Sequence of chain 1.B:
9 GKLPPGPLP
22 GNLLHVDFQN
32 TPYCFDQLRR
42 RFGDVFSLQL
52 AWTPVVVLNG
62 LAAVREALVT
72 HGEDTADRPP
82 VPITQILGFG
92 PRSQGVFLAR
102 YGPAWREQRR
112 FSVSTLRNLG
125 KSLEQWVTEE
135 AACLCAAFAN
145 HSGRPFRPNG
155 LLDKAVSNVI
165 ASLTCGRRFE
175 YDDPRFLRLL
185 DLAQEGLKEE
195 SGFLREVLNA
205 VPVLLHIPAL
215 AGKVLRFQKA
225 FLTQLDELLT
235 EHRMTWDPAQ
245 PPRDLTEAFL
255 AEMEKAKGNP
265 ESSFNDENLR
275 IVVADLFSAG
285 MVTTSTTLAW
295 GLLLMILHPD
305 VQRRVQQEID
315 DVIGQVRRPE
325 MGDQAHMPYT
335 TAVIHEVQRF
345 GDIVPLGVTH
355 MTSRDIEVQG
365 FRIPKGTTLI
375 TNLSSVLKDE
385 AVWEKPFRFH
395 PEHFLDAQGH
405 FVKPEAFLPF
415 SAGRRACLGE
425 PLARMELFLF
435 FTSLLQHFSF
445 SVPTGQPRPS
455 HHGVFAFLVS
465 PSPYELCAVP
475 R

A small-molecule ligand and the protein it binds are described below.
Small molecule (SMILES): C[C@@]1(c2cc(CNC3(C(F)(F)F)CC3)c(F)cc2F)CCSC(N)=N1

Binding-site contacts:
Ligand atom N1 contacts residue PHE98 of chain 1.B at 3.9 Å.
Ligand atom C6 contacts residue GLU194 of chain 1.B at 3.2 Å.
Ligand atom F1 contacts residue SER282 of chain 1.B at 3.9 Å.
Ligand atom C15 contacts residue GLN222 of chain 1.B at 3.3 Å.
Ligand atom C7 contacts residue GLU194 of chain 1.B at 3.1 Å.
Ligand atom F2 contacts residue LEU191 of chain 1.B at 3.8 Å.
Ligand atom C2 contacts residue GLU194 of chain 1.B at 3.3 Å.
Ligand atom F1 contacts residue LEU191 of chain 1.B at 3.5 Å.
Ligand atom C4 contacts residue ASP279 of chain 1.B at 3.8 Å.
Ligand atom C9 contacts residue SER282 of chain 1.B at 3.5 Å.
Ligand atom F2 contacts residue GLY190 of chain 1.B at 3.8 Å.
Ligand atom C5 contacts residue PHE98 of chain 1.B at 3.5 Å (hydrophobic).
Ligand atom C11 contacts residue SER282 of chain 1.B at 3.8 Å.
Ligand atom F2 contacts residue ALA187 of chain 1.B at 3.0 Å.
Ligand atom C14 contacts residue LEU226 of chain 1.B at 3.7 Å (hydrophobic).
Ligand atom C14 contacts residue PHE225 of chain 1.B at 3.4 Å (hydrophobic).
Ligand atom F1 contacts residue VAL286 of chain 1.B at 3.6 Å.
Ligand atom N1 contacts residue GLU194 of chain 1.B at 2.9 Å (salt-bridge).
Ligand atom C4 contacts residue SER282 of chain 1.B at 3.1 Å.
Ligand atom C11 contacts residue LEU191 of chain 1.B at 3.7 Å (hydrophobic).
Ligand atom C10 contacts residue SER282 of chain 1.B at 3.5 Å.
Ligand atom C1 contacts residue PHE461 of chain 1.B at 3.6 Å (hydrophobic).
Ligand atom C1 contacts residue GLU194 of chain 1.B at 3.1 Å.
Ligand atom C7 contacts residue SER282 of chain 1.B at 3.9 Å.
Ligand atom C14 contacts residue ALA278 of chain 1.B at 3.8 Å (hydrophobic).
Ligand atom N2 contacts residue PHE98 of chain 1.B at 3.6 Å.
Ligand atom F2 contacts residue SER282 of chain 1.B at 3.8 Å.
Ligand atom F5 contacts residue GLN222 of chain 1.B at 2.9 Å.
Ligand atom C3 contacts residue PHE98 of chain 1.B at 3.8 Å (hydrophobic).
Ligand atom C8 contacts residue SER282 of chain 1.B at 3.9 Å.
Ligand atom N2 contacts residue GLU194 of chain 1.B at 3.3 Å (salt-bridge).
Ligand atom F4 contacts residue ASP279 of chain 1.B at 3.7 Å.
Ligand atom C5 contacts residue GLU194 of chain 1.B at 3.6 Å.
Ligand atom F3 contacts residue LEU88 of chain 1.B at 3.4 Å.
Ligand atom S1 contacts residue ASP279 of chain 1.B at 3.4 Å (salt-bridge).
Ligand atom C8 contacts residue GLU194 of chain 1.B at 3.9 Å.
Ligand atom N2 contacts residue LEU99 of chain 1.B at 3.5 Å.
Ligand atom C4 contacts residue ALA283 of chain 1.B at 3.7 Å (hydrophobic).
Ligand atom S1 contacts residue PHE98 of chain 1.B at 3.5 Å.
Ligand atom F5 contacts residue LEU88 of chain 1.B at 3.5 Å.